The protein below binds the small molecule below.
Small molecule (SMILES): CC(=O)N[C@@H]1[C@@H](O)[C@H](O)[C@@H](CO)O[C@H]1O

Binding-site contacts:
Ligand atom O6 contacts residue ASN165 of chain 1.C at 4.4 Å.
Ligand atom N2 contacts residue GLU132 of chain 1.C at 4.1 Å.
Ligand atom O5 contacts residue ASN165 of chain 1.C at 2.3 Å (h-bond).
Ligand atom C1 contacts residue ASN165 of chain 1.C at 1.4 Å.
Ligand atom C8 contacts residue ASN165 of chain 1.C at 3.8 Å.
Ligand atom C7 contacts residue ASN165 of chain 1.C at 3.1 Å.
Ligand atom C4 contacts residue ASN165 of chain 1.C at 4.2 Å.
Ligand atom C5 contacts residue ASN165 of chain 1.C at 3.6 Å.
Ligand atom O7 contacts residue ASN165 of chain 1.C at 3.1 Å (h-bond).
Ligand atom C8 contacts residue GLU132 of chain 1.C at 3.2 Å.
Ligand atom N2 contacts residue ASN165 of chain 1.C at 3.0 Å (h-bond).
Ligand atom C2 contacts residue ASN165 of chain 1.C at 2.5 Å.
Ligand atom C3 contacts residue ASN165 of chain 1.C at 3.8 Å.
Ligand atom C7 contacts residue GLU132 of chain 1.C at 4.1 Å.

Sequence of chain 1.C:
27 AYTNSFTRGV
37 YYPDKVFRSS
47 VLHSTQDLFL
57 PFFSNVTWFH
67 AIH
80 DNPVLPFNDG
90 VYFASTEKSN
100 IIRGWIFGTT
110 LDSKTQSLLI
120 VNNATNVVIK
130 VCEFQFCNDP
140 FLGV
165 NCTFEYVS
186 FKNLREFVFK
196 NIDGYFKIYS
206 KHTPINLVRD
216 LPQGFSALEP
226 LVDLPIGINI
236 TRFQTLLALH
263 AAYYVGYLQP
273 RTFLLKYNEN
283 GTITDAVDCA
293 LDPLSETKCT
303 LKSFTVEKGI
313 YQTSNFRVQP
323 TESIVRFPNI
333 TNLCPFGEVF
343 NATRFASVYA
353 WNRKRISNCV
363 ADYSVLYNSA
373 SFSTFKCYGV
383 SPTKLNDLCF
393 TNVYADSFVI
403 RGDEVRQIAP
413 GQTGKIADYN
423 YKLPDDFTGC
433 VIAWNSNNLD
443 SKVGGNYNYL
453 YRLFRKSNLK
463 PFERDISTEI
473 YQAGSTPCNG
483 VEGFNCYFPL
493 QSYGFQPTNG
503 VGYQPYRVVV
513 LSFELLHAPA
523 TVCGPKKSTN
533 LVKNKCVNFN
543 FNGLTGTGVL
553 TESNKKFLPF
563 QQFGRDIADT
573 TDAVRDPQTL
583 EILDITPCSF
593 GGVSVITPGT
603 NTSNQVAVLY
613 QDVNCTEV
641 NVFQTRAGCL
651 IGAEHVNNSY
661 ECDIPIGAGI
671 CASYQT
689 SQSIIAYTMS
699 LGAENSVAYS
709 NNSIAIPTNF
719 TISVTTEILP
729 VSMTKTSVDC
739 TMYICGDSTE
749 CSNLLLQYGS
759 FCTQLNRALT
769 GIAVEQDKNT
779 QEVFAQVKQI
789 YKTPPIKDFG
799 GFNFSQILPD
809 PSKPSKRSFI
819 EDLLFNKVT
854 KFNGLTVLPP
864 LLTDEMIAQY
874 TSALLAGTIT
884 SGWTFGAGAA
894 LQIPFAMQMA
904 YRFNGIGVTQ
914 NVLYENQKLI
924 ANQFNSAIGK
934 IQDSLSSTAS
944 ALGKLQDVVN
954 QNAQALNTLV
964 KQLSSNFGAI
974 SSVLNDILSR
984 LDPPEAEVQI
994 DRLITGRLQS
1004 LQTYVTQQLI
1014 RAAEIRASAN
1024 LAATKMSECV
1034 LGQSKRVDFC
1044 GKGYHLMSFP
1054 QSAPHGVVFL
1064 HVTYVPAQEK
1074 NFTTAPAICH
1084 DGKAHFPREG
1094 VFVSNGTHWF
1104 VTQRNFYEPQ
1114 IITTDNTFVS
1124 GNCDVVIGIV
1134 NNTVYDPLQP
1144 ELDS